The small molecule below binds the protein below.
Small molecule (SMILES): CC(=O)N[C@H]1[C@H](O[C@H]2[C@H](O)[C@@H](NC(C)=O)CO[C@@H]2CO)O[C@H](CO)[C@@H](O[C@@H]2O[C@H](CO[C@H]3O[C@H](CO)[C@@H](O)[C@H](O)[C@@H]3O)[C@@H](O)[C@H](O[C@H]3O[C@H](CO)[C@@H](O)[C@H](O)[C@@H]3O)[C@@H]2O)[C@@H]1O

Binding-site contacts:
Ligand atom C5 contacts residue ASN79 of chain 1.E at 4.4 Å.
Ligand atom O5 contacts residue ASN83 of chain 1.E at 2.4 Å (h-bond).
Ligand atom O7 contacts residue ASN83 of chain 1.E at 4.2 Å.
Ligand atom C1 contacts residue ASN83 of chain 1.E at 1.4 Å.
Ligand atom N2 contacts residue ASN83 of chain 1.E at 2.7 Å (h-bond).
Ligand atom C7 contacts residue ASN83 of chain 1.E at 3.3 Å.
Ligand atom C2 contacts residue ASN83 of chain 1.E at 2.3 Å.
Ligand atom C1 contacts residue ASN79 of chain 1.E at 4.2 Å.
Ligand atom C3 contacts residue ASN83 of chain 1.E at 3.7 Å.
Ligand atom C4 contacts residue ASN83 of chain 1.E at 4.2 Å.
Ligand atom C8 contacts residue ASN83 of chain 1.E at 3.4 Å.
Ligand atom C5 contacts residue ASN83 of chain 1.E at 3.6 Å.

Sequence of chain 1.E:
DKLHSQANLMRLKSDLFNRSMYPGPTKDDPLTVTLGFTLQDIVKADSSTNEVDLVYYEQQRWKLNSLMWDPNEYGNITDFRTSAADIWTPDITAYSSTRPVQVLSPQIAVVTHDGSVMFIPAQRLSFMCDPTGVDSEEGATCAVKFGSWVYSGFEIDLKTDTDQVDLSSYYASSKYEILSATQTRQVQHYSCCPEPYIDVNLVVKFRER